Sequence of chain 1.A:
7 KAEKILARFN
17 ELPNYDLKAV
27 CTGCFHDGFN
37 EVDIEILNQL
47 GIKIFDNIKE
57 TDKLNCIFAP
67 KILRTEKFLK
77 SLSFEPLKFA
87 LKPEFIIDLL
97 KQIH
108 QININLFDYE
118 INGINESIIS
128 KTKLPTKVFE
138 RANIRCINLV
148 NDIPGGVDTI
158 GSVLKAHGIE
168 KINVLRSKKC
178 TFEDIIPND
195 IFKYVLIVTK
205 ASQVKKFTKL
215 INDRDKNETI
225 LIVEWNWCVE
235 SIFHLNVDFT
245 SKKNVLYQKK

Binding-site contacts:
Ligand atom CD2 contacts residue GLY152 of chain 1.A at 4.2 Å.
Ligand atom OE2 contacts residue LEU69 of chain 1.A at 3.8 Å.
Ligand atom CA contacts residue THR71 of chain 1.A at 4.3 Å.
Ligand atom P contacts residue HIS32 of chain 1.A at 3.9 Å.
Ligand atom O contacts residue ARG70 of chain 1.A at 3.4 Å.
Ligand atom OE2 contacts residue THR71 of chain 1.A at 4.3 Å.
Ligand atom O contacts residue THR71 of chain 1.A at 3.6 Å.
Ligand atom O2P contacts residue THR28 of chain 1.A at 3.6 Å.
Ligand atom C contacts residue ARG70 of chain 1.A at 3.7 Å.
Ligand atom O1P contacts residue HIS32 of chain 1.A at 3.3 Å (h-bond).
Ligand atom O3P contacts residue THR28 of chain 1.A at 2.5 Å (h-bond).
Ligand atom P contacts residue THR28 of chain 1.A at 3.7 Å.
Ligand atom CA contacts residue HIS32 of chain 1.A at 4.3 Å.
Ligand atom N contacts residue ARG70 of chain 1.A at 2.7 Å (salt-bridge).
Ligand atom CD1 contacts residue GLU72 of chain 1.A at 4.3 Å.
Ligand atom CA contacts residue ARG70 of chain 1.A at 3.9 Å.
Ligand atom O2P contacts residue GLY29 of chain 1.A at 3.2 Å (h-bond).
Ligand atom O1P contacts residue CYS27 of chain 1.A at 4.0 Å.
Ligand atom C contacts residue TRP229 of chain 1.A at 4.3 Å (hydrophobic).
Ligand atom P contacts residue LYS73 of chain 1.A at 4.0 Å.
Ligand atom O contacts residue ARG70 of chain 1.A at 4.3 Å.
Ligand atom O2P contacts residue HIS32 of chain 1.A at 3.6 Å.
Ligand atom CG contacts residue ARG70 of chain 1.A at 3.8 Å.
Ligand atom C contacts residue ARG70 of chain 1.A at 3.6 Å.
Ligand atom CB contacts residue TRP229 of chain 1.A at 3.9 Å (hydrophobic).
Ligand atom CD1 contacts residue ARG70 of chain 1.A at 4.1 Å.
Ligand atom O contacts residue GLU72 of chain 1.A at 4.0 Å.
Ligand atom CD contacts residue ARG70 of chain 1.A at 3.9 Å.
Ligand atom O1P contacts residue LYS73 of chain 1.A at 3.1 Å (salt-bridge).
Ligand atom CB contacts residue ARG70 of chain 1.A at 3.3 Å.
Ligand atom CG contacts residue ARG70 of chain 1.A at 3.4 Å.
Ligand atom N contacts residue HIS32 of chain 1.A at 4.2 Å.
Ligand atom OE2 contacts residue ARG70 of chain 1.A at 3.2 Å (salt-bridge).
Ligand atom CA contacts residue ARG70 of chain 1.A at 3.4 Å.
Ligand atom O3P contacts residue LYS73 of chain 1.A at 3.2 Å.
Ligand atom OG contacts residue HIS32 of chain 1.A at 4.1 Å.
Ligand atom O3P contacts residue CYS27 of chain 1.A at 4.2 Å.
Ligand atom O3P contacts residue THR71 of chain 1.A at 3.9 Å.
Ligand atom CD1 contacts residue THR156 of chain 1.A at 3.8 Å.
Ligand atom CB contacts residue THR71 of chain 1.A at 4.2 Å.

A small-molecule ligand and the protein it binds are described below.
Small molecule (SMILES): CC(C)C[C@@H](C=O)NC(=O)[C@H](CCC(=O)O)NC(=O)[C@H](C)NC(=O)[C@H](COP(=O)(O)O)NC(=O)[C@H](C)N